Binding-site contacts:
Ligand atom N1 contacts residue ILE167 of chain 4.A at 3.7 Å.
Ligand atom C4 contacts residue LEU216 of chain 4.A at 3.8 Å (hydrophobic).
Ligand atom C2 contacts residue GLY165 of chain 4.A at 4.1 Å.
Ligand atom C3 contacts residue LEU166 of chain 4.A at 4.1 Å (hydrophobic).
Ligand atom N1 contacts residue LEU166 of chain 4.A at 4.4 Å.
Ligand atom C2 contacts residue LEU166 of chain 4.A at 3.5 Å (hydrophobic).
Ligand atom BR contacts residue LYS215 of chain 4.A at 3.7 Å.
Ligand atom C7 contacts residue ILE167 of chain 4.A at 4.4 Å (hydrophobic).
Ligand atom C10 contacts residue LEU166 of chain 4.A at 4.4 Å (hydrophobic).
Ligand atom C9 contacts residue ILE167 of chain 4.A at 4.4 Å (hydrophobic).
Ligand atom C2 contacts residue ASP188 of chain 4.A at 4.3 Å.
Ligand atom C10 contacts residue ILE167 of chain 4.A at 3.8 Å (hydrophobic).
Ligand atom C6 contacts residue LEU216 of chain 4.A at 3.5 Å (hydrophobic).
Ligand atom C5 contacts residue LEU216 of chain 4.A at 3.5 Å (hydrophobic).
Ligand atom C6 contacts residue ARG219 of chain 4.A at 3.8 Å.
Ligand atom BR contacts residue LEU216 of chain 4.A at 3.9 Å.
Ligand atom BR contacts residue ARG219 of chain 4.A at 3.0 Å.
Ligand atom C4 contacts residue ASP213 of chain 4.A at 2.9 Å.
Ligand atom C9 contacts residue LEU216 of chain 4.A at 4.4 Å (hydrophobic).
Ligand atom C2 contacts residue ILE167 of chain 4.A at 3.9 Å (hydrophobic).
Ligand atom C5 contacts residue ASP213 of chain 4.A at 3.2 Å.
Ligand atom N1 contacts residue GLY165 of chain 4.A at 4.1 Å.
Ligand atom C8 contacts residue ILE167 of chain 4.A at 3.9 Å (hydrophobic).
Ligand atom C9 contacts residue ASP213 of chain 4.A at 4.1 Å.
Ligand atom C3 contacts residue ASP188 of chain 4.A at 3.8 Å.
Ligand atom C7 contacts residue ARG219 of chain 4.A at 3.9 Å.
Ligand atom C7 contacts residue LEU216 of chain 4.A at 4.0 Å (hydrophobic).
Ligand atom C10 contacts residue GLY165 of chain 4.A at 3.2 Å.

This small molecule binds to this protein.
Small molecule (SMILES): O=C(O)CNC(=O)Cn1ccc2ccc(Br)cc21

Sequence of chain 4.A:
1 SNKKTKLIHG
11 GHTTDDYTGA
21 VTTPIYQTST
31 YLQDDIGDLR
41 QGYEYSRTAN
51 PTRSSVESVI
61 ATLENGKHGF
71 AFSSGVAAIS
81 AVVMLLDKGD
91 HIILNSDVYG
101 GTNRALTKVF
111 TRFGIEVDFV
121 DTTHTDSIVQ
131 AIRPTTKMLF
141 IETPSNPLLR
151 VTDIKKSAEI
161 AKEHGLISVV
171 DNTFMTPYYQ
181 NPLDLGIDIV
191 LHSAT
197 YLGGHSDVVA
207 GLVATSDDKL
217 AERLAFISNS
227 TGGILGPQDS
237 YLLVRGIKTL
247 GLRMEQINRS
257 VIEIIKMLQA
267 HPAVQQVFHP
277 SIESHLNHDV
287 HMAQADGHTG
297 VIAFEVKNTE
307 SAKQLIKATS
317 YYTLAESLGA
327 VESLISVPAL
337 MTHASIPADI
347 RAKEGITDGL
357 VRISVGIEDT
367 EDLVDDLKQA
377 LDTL